Binding-site contacts:
Ligand atom O6 contacts residue ILE68 of chain 2.A at 4.1 Å.
Ligand atom O6 contacts residue VAL40 of chain 1.A at 3.8 Å.
Ligand atom C6 contacts residue TRP67 of chain 2.A at 4.2 Å (hydrophobic).
Ligand atom O1P contacts residue ARG309 of chain 2.A at 2.6 Å (salt-bridge).
Ligand atom O3P contacts residue ARG310 of chain 2.A at 2.9 Å (salt-bridge).
Ligand atom O4 contacts residue GLN71 of chain 2.A at 4.2 Å.
Ligand atom C6 contacts residue ARG193 of chain 2.A at 4.4 Å.
Ligand atom O5 contacts residue ARG193 of chain 2.A at 3.2 Å (salt-bridge).
Ligand atom O2P contacts residue ARG310 of chain 2.A at 2.6 Å (salt-bridge).
Ligand atom C5 contacts residue GLN71 of chain 2.A at 3.8 Å.
Ligand atom O2 contacts residue PHE196 of chain 2.A at 3.1 Å.
Ligand atom O1P contacts residue PHE196 of chain 2.A at 3.6 Å.
Ligand atom O3P contacts residue ARG242 of chain 2.A at 2.8 Å (salt-bridge).
Ligand atom C6 contacts residue ILE68 of chain 2.A at 4.3 Å (hydrophobic).
Ligand atom C1 contacts residue ARG193 of chain 2.A at 3.5 Å.
Ligand atom C7 contacts residue ARG310 of chain 2.A at 4.3 Å.
Ligand atom O3 contacts residue VAL45 of chain 1.A at 3.4 Å.
Ligand atom O3P contacts residue PHE196 of chain 2.A at 4.4 Å.
Ligand atom C2 contacts residue PHE196 of chain 2.A at 4.1 Å (hydrophobic).
Ligand atom C6 contacts residue GLN71 of chain 2.A at 3.4 Å.
Ligand atom O6 contacts residue ARG193 of chain 2.A at 3.6 Å.
Ligand atom P contacts residue ARG242 of chain 2.A at 4.2 Å.
Ligand atom O4 contacts residue ILE68 of chain 2.A at 4.3 Å.
Ligand atom P contacts residue ARG309 of chain 2.A at 3.2 Å.
Ligand atom C5 contacts residue ARG193 of chain 2.A at 4.2 Å.
Ligand atom C2 contacts residue ARG193 of chain 2.A at 3.7 Å.
Ligand atom O3P contacts residue ARG309 of chain 2.A at 2.6 Å (salt-bridge).
Ligand atom P contacts residue ARG310 of chain 2.A at 3.3 Å.
Ligand atom O2P contacts residue ARG309 of chain 2.A at 3.2 Å (salt-bridge).

Sequence of chain 1.A:
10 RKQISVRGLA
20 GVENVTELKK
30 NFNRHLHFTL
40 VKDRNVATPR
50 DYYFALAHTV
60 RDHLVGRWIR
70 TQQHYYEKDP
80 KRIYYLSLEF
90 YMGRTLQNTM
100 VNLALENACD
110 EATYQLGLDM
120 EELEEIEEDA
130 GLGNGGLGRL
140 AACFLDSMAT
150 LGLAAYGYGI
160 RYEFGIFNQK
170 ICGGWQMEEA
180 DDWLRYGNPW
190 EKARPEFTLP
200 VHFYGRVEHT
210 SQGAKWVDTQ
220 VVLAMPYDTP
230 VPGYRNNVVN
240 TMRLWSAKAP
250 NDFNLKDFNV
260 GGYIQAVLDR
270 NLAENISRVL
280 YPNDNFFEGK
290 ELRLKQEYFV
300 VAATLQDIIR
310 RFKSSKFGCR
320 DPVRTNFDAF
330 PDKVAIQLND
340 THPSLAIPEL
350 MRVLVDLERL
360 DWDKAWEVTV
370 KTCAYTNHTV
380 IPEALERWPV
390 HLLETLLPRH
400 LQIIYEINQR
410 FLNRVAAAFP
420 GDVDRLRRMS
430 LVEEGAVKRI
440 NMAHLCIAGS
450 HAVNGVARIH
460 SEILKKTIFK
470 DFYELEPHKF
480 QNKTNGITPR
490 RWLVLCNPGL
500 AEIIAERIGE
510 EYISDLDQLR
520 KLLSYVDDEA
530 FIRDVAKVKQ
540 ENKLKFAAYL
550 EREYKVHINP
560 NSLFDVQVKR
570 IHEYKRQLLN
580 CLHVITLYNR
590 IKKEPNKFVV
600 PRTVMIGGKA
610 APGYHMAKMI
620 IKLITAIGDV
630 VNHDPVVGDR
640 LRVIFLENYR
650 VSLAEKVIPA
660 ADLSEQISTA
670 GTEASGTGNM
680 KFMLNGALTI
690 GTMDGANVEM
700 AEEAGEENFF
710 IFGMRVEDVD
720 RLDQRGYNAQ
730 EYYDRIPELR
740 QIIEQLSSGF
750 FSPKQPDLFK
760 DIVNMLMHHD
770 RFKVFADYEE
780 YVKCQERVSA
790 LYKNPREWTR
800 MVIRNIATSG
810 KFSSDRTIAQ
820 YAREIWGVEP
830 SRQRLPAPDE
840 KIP

A protein and the small-molecule ligand that binds it are described below.
Small molecule (SMILES): O=P(O)(O)C[C@H]1O[C@H](CO)[C@@H](O)[C@H](O)[C@H]1O

Sequence of chain 2.A:
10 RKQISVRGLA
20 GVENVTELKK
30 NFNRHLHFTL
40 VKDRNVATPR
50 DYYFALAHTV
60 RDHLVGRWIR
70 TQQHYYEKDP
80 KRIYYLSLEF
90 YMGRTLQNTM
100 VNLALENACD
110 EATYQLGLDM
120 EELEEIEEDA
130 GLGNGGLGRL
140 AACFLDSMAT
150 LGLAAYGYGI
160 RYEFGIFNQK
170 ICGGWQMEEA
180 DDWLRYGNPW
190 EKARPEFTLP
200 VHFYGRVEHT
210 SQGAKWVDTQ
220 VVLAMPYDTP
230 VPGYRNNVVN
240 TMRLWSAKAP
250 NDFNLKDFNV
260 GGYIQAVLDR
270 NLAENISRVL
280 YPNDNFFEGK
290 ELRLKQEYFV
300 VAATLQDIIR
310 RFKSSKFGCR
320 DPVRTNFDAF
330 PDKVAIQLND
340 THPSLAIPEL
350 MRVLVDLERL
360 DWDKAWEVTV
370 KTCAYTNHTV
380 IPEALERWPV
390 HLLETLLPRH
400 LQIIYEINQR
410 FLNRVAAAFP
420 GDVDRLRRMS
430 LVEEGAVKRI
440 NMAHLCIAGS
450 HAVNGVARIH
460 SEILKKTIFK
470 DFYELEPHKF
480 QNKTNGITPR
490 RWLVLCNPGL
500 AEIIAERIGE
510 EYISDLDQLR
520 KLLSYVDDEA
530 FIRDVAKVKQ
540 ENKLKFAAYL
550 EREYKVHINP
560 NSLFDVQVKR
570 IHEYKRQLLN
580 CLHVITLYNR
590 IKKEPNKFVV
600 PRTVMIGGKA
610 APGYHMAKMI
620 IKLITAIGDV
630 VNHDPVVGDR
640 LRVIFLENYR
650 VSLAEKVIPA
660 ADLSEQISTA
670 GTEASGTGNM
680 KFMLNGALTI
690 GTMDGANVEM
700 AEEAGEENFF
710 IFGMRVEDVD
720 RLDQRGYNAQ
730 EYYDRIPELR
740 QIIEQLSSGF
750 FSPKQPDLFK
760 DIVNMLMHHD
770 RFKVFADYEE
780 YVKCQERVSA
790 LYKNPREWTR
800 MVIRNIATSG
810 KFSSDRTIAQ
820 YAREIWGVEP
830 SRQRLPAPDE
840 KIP